Binding-site contacts:
Ligand atom CA contacts residue GLY174 of chain 1.A at 3.8 Å.
Ligand atom CE2 contacts residue THR172 of chain 1.A at 3.6 Å.
Ligand atom CD2 contacts residue MET362 of chain 1.A at 3.0 Å (hydrophobic).
Ligand atom O contacts residue MET362 of chain 1.A at 3.5 Å.
Ligand atom C contacts residue GLY174 of chain 1.A at 3.8 Å.
Ligand atom CB contacts residue MET362 of chain 1.A at 3.7 Å (hydrophobic).
Ligand atom O contacts residue HIS175 of chain 1.A at 3.8 Å.
Ligand atom CG contacts residue HIS175 of chain 1.A at 3.8 Å.
Ligand atom OE1 contacts residue ASN320 of chain 1.A at 3.9 Å.
Ligand atom CA contacts residue PRO363 of chain 1.A at 3.8 Å (hydrophobic).
Ligand atom CD1 contacts residue ARG176 of chain 1.A at 3.6 Å.
Ligand atom CB contacts residue GLY174 of chain 1.A at 3.4 Å.
Ligand atom CD1 contacts residue THR172 of chain 1.A at 3.9 Å.
Ligand atom OE1 contacts residue TYR323 of chain 1.A at 3.3 Å.
Ligand atom NE2 contacts residue MET362 of chain 1.A at 3.0 Å (h-bond).
Ligand atom NE2 contacts residue PRO363 of chain 1.A at 3.4 Å (h-bond).
Ligand atom N contacts residue GLY174 of chain 1.A at 2.8 Å (h-bond).
Ligand atom CG contacts residue MET362 of chain 1.A at 3.8 Å (hydrophobic).
Ligand atom CG contacts residue HIS175 of chain 1.A at 3.6 Å.
Ligand atom O contacts residue MET362 of chain 1.A at 3.3 Å.
Ligand atom CA contacts residue GLY174 of chain 1.A at 3.6 Å.
Ligand atom CB contacts residue PRO363 of chain 1.A at 3.5 Å (hydrophobic).
Ligand atom N contacts residue MET362 of chain 1.A at 3.8 Å.
Ligand atom C contacts residue MET362 of chain 1.A at 3.6 Å (hydrophobic).
Ligand atom NE2 contacts residue HIS175 of chain 1.A at 3.8 Å.
Ligand atom CZ contacts residue THR172 of chain 1.A at 3.6 Å.
Ligand atom CA contacts residue MET362 of chain 1.A at 3.4 Å (hydrophobic).
Ligand atom O contacts residue MET364 of chain 1.A at 3.6 Å.
Ligand atom CD2 contacts residue VAL247 of chain 1.A at 3.2 Å (hydrophobic).
Ligand atom C contacts residue ARG365 of chain 1.A at 3.7 Å.
Ligand atom O contacts residue ARG365 of chain 1.A at 3.0 Å (salt-bridge).
Ligand atom CZ contacts residue GLY174 of chain 1.A at 3.9 Å.
Ligand atom CZ contacts residue PRO242 of chain 1.A at 3.4 Å (hydrophobic).
Ligand atom CD1 contacts residue VAL247 of chain 1.A at 3.8 Å (hydrophobic).
Ligand atom N contacts residue PRO363 of chain 1.A at 3.0 Å (h-bond).
Ligand atom CD1 contacts residue LEU177 of chain 1.A at 3.8 Å (hydrophobic).
Ligand atom C contacts residue MET362 of chain 1.A at 3.6 Å (hydrophobic).
Ligand atom CD2 contacts residue VAL360 of chain 1.A at 3.8 Å (hydrophobic).
Ligand atom CG contacts residue PRO363 of chain 1.A at 3.8 Å (hydrophobic).
Ligand atom CE1 contacts residue PRO242 of chain 1.A at 3.7 Å (hydrophobic).

A protein and the small-molecule ligand that binds it are described below.
Small molecule (SMILES): CC(=O)N[C@@H](CCC(N)=O)C(=O)N[C@@H](CC(C)C)C(=O)N[C@@H](C)C(=O)N[C@@H](CC(C)C)C(=O)N[C@@H](Cc1ccccc1)C(=O)O

Sequence of chain 1.A:
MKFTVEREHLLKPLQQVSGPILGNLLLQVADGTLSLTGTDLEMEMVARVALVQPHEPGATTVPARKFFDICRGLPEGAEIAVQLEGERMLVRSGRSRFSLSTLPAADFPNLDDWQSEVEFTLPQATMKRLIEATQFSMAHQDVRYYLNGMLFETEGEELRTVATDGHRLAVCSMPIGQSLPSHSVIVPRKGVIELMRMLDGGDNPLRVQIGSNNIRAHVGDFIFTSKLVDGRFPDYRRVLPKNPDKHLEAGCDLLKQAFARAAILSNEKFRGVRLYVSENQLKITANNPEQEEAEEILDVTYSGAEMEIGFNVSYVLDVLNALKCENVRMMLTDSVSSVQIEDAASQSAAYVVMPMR